Sequence of chain 1.G:
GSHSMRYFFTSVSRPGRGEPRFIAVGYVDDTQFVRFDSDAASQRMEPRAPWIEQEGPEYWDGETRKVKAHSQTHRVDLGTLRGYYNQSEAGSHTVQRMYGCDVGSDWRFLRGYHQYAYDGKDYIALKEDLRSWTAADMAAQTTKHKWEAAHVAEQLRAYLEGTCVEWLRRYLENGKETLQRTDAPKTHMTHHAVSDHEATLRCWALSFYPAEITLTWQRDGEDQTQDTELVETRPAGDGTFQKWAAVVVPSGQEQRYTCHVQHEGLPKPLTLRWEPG

A protein and the small-molecule ligand that binds it are described below.
Small molecule (SMILES): CC[C@H](C)[C@H](NC(=O)[C@H](CCC(=O)O)NC(=O)[C@H](Cc1ccc(O)cc1)NC(=O)[C@@H](NC(=O)[C@H](Cc1ccccc1)NC(=O)[C@H](CCCCN)NC(=O)[C@H](CC(N)=O)NC(=O)[C@H](CCSC)NC(=O)[C@@H](N)Cc1ccccc1)[C@@H](C)CC)C(=O)O

Sequence of chain 2.B:
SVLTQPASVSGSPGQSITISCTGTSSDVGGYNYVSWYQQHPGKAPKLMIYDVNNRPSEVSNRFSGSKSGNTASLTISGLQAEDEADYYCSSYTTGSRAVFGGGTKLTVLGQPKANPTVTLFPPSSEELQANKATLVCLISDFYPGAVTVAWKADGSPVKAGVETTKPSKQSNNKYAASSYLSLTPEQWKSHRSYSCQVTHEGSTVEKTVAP

Sequence of chain 2.A:
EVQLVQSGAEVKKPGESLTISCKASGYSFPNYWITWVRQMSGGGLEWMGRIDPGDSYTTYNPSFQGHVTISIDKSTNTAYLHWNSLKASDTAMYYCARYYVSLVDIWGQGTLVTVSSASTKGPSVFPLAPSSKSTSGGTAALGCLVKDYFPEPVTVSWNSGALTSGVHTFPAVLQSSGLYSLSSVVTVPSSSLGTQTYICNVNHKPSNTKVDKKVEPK

Binding-site contacts:
Ligand atom N contacts residue TYR171 of chain 1.G at 2.9 Å (h-bond).
Ligand atom CZ contacts residue GLN155 of chain 1.G at 3.5 Å.
Ligand atom OE2 contacts residue TYR32 of chain 2.B at 2.2 Å (h-bond).
Ligand atom OXT contacts residue TYR84 of chain 1.G at 3.2 Å (h-bond).
Ligand atom O contacts residue LYS66 of chain 1.G at 3.1 Å (salt-bridge).
Ligand atom CE2 contacts residue PRO30 of chain 2.A at 3.5 Å (hydrophobic).
Ligand atom C contacts residue LYS146 of chain 1.G at 3.3 Å.
Ligand atom O contacts residue GLY96 of chain 2.B at 3.2 Å (h-bond).
Ligand atom N contacts residue GLU63 of chain 1.G at 3.1 Å (salt-bridge).
Ligand atom N contacts residue LYS66 of chain 1.G at 3.2 Å (salt-bridge).
Ligand atom N contacts residue ASP77 of chain 1.G at 3.0 Å (salt-bridge).
Ligand atom CE contacts residue MET45 of chain 1.G at 3.5 Å (hydrophobic).
Ligand atom CD contacts residue TYR32 of chain 2.B at 3.1 Å (hydrophobic).
Ligand atom CG contacts residue THR95 of chain 2.B at 3.2 Å.
Ligand atom C contacts residue TYR7 of chain 1.G at 3.4 Å (hydrophobic).
Ligand atom CB contacts residue TRP167 of chain 1.G at 3.4 Å (hydrophobic).
Ligand atom CZ contacts residue ASN31 of chain 2.A at 3.1 Å.
Ligand atom N contacts residue THR95 of chain 2.B at 2.7 Å (h-bond).
Ligand atom OXT contacts residue THR143 of chain 1.G at 2.7 Å (h-bond).
Ligand atom CE contacts residue ASP52 of chain 2.A at 3.5 Å.
Ligand atom N contacts residue TYR7 of chain 1.G at 2.5 Å (h-bond).
Ligand atom O contacts residue HIS70 of chain 1.G at 3.4 Å.
Ligand atom O contacts residue LYS146 of chain 1.G at 2.5 Å (salt-bridge).
Ligand atom N contacts residue TYR99 of chain 1.G at 3.3 Å (h-bond).
Ligand atom O contacts residue TRP147 of chain 1.G at 2.7 Å (h-bond).
Ligand atom CG contacts residue TYR32 of chain 2.B at 3.2 Å (hydrophobic).
Ligand atom CD2 contacts residue THR163 of chain 1.G at 3.4 Å.
Ligand atom O contacts residue TRP33 of chain 2.A at 3.5 Å.
Ligand atom O contacts residue TYR159 of chain 1.G at 3.5 Å.
Ligand atom ND2 contacts residue LEU156 of chain 1.G at 3.4 Å.
Ligand atom N contacts residue TYR159 of chain 1.G at 3.4 Å.
Ligand atom O contacts residue SER97 of chain 2.B at 3.0 Å (h-bond).
Ligand atom NZ contacts residue ASP52 of chain 2.A at 3.0 Å (salt-bridge).
Ligand atom O contacts residue TYR159 of chain 1.G at 2.5 Å (h-bond).
Ligand atom C contacts residue TYR159 of chain 1.G at 3.4 Å (hydrophobic).
Ligand atom CA contacts residue TYR159 of chain 1.G at 3.5 Å (hydrophobic).
Ligand atom CD1 contacts residue GLU63 of chain 1.G at 3.2 Å.
Ligand atom CA contacts residue THR95 of chain 2.B at 3.4 Å.
Ligand atom CA contacts residue TYR7 of chain 1.G at 3.3 Å (hydrophobic).
Ligand atom CE contacts residue PHE9 of chain 1.G at 3.4 Å (hydrophobic).